A small-molecule ligand and the protein it binds are described below.
Small molecule (SMILES): CC(=O)N[C@H]1[C@H](O[C@H]2[C@H](O)[C@@H](NC(C)=O)CO[C@@H]2CO)O[C@H](CO)[C@@H](O[C@@H]2O[C@H](CO[C@H]3O[C@H](CO)[C@@H](O)[C@H](O)[C@@H]3O)[C@@H](O)[C@H](O[C@H]3O[C@H](CO)[C@@H](O)[C@H](O)[C@@H]3O)[C@@H]2O)[C@@H]1O

Binding-site contacts:
Ligand atom C7 contacts residue ARG251 of chain 3.A at 3.4 Å.
Ligand atom O6 contacts residue ARG251 of chain 3.A at 3.9 Å.
Ligand atom C8 contacts residue ARG251 of chain 3.A at 3.8 Å.
Ligand atom O3 contacts residue ARG251 of chain 3.A at 2.6 Å (salt-bridge).
Ligand atom O6 contacts residue ARG247 of chain 3.A at 3.8 Å.
Ligand atom O7 contacts residue ASN204 of chain 3.A at 3.5 Å (h-bond).
Ligand atom C6 contacts residue SER250 of chain 3.A at 3.4 Å.
Ligand atom N2 contacts residue SER266 of chain 3.A at 2.8 Å (h-bond).
Ligand atom C7 contacts residue SER266 of chain 3.A at 3.6 Å.
Ligand atom N2 contacts residue ASP500 of chain 3.B at 3.4 Å (salt-bridge).
Ligand atom C8 contacts residue SER266 of chain 3.A at 3.5 Å.
Ligand atom C6 contacts residue TYR418 of chain 3.B at 3.8 Å (hydrophobic).
Ligand atom N2 contacts residue TYR418 of chain 3.B at 3.5 Å (h-bond).
Ligand atom O7 contacts residue ARG251 of chain 3.A at 3.8 Å.
Ligand atom C8 contacts residue ARG247 of chain 3.A at 3.8 Å.
Ligand atom C3 contacts residue ASN204 of chain 3.A at 3.9 Å.
Ligand atom C2 contacts residue ARG247 of chain 3.A at 3.9 Å.
Ligand atom C8 contacts residue ASP500 of chain 3.B at 3.6 Å.
Ligand atom O3 contacts residue ARG247 of chain 3.A at 3.2 Å (salt-bridge).
Ligand atom O2 contacts residue THR497 of chain 3.B at 3.4 Å (h-bond).
Ligand atom C2 contacts residue ASN204 of chain 3.A at 2.6 Å.
Ligand atom C7 contacts residue ASP500 of chain 3.B at 3.8 Å.
Ligand atom N2 contacts residue ARG247 of chain 3.A at 3.9 Å.
Ligand atom O5 contacts residue ASN204 of chain 3.A at 2.3 Å (h-bond).
Ligand atom N2 contacts residue ASN204 of chain 3.A at 3.1 Å (h-bond).
Ligand atom C7 contacts residue ASN204 of chain 3.A at 3.5 Å.
Ligand atom C2 contacts residue SER266 of chain 3.A at 3.7 Å.
Ligand atom O5 contacts residue ASN417 of chain 3.B at 3.7 Å.
Ligand atom C1 contacts residue TYR418 of chain 3.B at 3.8 Å (hydrophobic).
Ligand atom C3 contacts residue SER266 of chain 3.A at 3.8 Å.
Ligand atom C8 contacts residue SER490 of chain 3.B at 3.3 Å.
Ligand atom C5 contacts residue ASN204 of chain 3.A at 3.7 Å.
Ligand atom O7 contacts residue ARG268 of chain 3.A at 3.3 Å (salt-bridge).
Ligand atom C1 contacts residue ASN204 of chain 3.A at 1.5 Å.
Ligand atom O7 contacts residue ARG247 of chain 3.A at 3.1 Å (salt-bridge).
Ligand atom O3 contacts residue ASP500 of chain 3.B at 3.9 Å.
Ligand atom N2 contacts residue ARG251 of chain 3.A at 3.4 Å (salt-bridge).
Ligand atom O5 contacts residue ARG251 of chain 3.A at 3.8 Å.
Ligand atom C3 contacts residue ARG251 of chain 3.A at 3.7 Å.
Ligand atom C7 contacts residue ARG247 of chain 3.A at 3.5 Å.

Sequence of chain 3.B:
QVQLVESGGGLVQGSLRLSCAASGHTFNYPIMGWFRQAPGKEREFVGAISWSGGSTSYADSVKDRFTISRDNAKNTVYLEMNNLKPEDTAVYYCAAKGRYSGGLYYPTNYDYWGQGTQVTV

Sequence of chain 3.A:
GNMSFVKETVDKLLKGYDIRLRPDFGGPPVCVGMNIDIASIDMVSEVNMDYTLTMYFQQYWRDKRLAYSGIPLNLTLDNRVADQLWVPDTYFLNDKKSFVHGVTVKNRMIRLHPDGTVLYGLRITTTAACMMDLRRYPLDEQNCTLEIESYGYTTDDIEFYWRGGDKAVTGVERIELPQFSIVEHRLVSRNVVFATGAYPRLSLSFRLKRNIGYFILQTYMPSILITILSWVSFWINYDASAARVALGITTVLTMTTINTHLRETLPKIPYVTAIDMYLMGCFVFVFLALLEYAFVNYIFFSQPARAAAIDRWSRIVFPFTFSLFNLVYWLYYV